The protein below binds the small molecule below.
Small molecule (SMILES): CC(=O)N[C@@H]1[C@@H](O)[C@H](O)[C@@H](CO)O[C@H]1O

Sequence of chain 1.E:
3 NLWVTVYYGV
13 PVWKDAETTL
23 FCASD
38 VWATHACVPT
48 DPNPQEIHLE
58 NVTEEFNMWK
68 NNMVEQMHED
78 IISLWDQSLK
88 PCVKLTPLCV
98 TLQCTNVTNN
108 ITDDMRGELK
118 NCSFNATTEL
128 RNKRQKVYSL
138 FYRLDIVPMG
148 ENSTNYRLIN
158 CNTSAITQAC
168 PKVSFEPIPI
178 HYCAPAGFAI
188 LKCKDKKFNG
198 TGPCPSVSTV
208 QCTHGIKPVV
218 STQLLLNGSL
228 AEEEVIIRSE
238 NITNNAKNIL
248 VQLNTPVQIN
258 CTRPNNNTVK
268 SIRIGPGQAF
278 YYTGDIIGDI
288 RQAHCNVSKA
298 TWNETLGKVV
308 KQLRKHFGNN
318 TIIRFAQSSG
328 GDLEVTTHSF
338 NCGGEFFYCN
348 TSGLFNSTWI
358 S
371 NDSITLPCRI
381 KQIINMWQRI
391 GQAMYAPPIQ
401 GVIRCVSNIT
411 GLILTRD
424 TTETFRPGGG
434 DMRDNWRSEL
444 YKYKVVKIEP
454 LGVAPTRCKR

Binding-site contacts:
Ligand atom C5 contacts residue GLN255 of chain 1.E at 4.5 Å.
Ligand atom C1 contacts residue GLN255 of chain 1.E at 4.0 Å.
Ligand atom C3 contacts residue GLN255 of chain 1.E at 4.0 Å.
Ligand atom C2 contacts residue GLN255 of chain 1.E at 4.3 Å.
Ligand atom C8 contacts residue VAL294 of chain 1.E at 4.2 Å (hydrophobic).
Ligand atom O6 contacts residue ARG404 of chain 1.E at 3.3 Å (salt-bridge).
Ligand atom O7 contacts residue ASN257 of chain 1.E at 3.7 Å.
Ligand atom C5 contacts residue ASN257 of chain 1.E at 3.8 Å.
Ligand atom C4 contacts residue ASN257 of chain 1.E at 4.3 Å.
Ligand atom C3 contacts residue ASN257 of chain 1.E at 3.9 Å.
Ligand atom C8 contacts residue ASN257 of chain 1.E at 4.5 Å.
Ligand atom N2 contacts residue ASN257 of chain 1.E at 2.9 Å (h-bond).
Ligand atom C1 contacts residue ASN257 of chain 1.E at 1.5 Å.
Ligand atom O5 contacts residue ARG404 of chain 1.E at 3.1 Å (salt-bridge).
Ligand atom C6 contacts residue ARG404 of chain 1.E at 3.9 Å.
Ligand atom C8 contacts residue SER295 of chain 1.E at 3.8 Å.
Ligand atom C7 contacts residue ASN257 of chain 1.E at 3.5 Å.
Ligand atom C1 contacts residue ARG404 of chain 1.E at 4.1 Å.
Ligand atom C2 contacts residue ASN257 of chain 1.E at 2.5 Å.
Ligand atom O5 contacts residue ASN257 of chain 1.E at 2.5 Å (h-bond).
Ligand atom N2 contacts residue GLN255 of chain 1.E at 4.2 Å.
Ligand atom C8 contacts residue ASN293 of chain 1.E at 3.6 Å.
Ligand atom C7 contacts residue ASN293 of chain 1.E at 4.3 Å.
Ligand atom C5 contacts residue ARG404 of chain 1.E at 4.2 Å.
Ligand atom O7 contacts residue ASN293 of chain 1.E at 4.1 Å.
Ligand atom C8 contacts residue GLN255 of chain 1.E at 4.4 Å.